Binding-site contacts:
Ligand atom C4 contacts residue TYR118 of chain 1.B at 3.8 Å (hydrophobic).
Ligand atom N2 contacts residue ASN104 of chain 1.B at 2.9 Å (h-bond).
Ligand atom C2 contacts residue ASN101 of chain 1.B at 4.5 Å.
Ligand atom C1 contacts residue TYR118 of chain 1.B at 4.2 Å (hydrophobic).
Ligand atom C1 contacts residue ASN101 of chain 1.B at 4.4 Å.
Ligand atom C5 contacts residue TYR118 of chain 1.B at 4.4 Å (hydrophobic).
Ligand atom O6 contacts residue TYR118 of chain 1.B at 4.0 Å.
Ligand atom C6 contacts residue TYR118 of chain 1.B at 4.3 Å (hydrophobic).
Ligand atom C3 contacts residue ASN104 of chain 1.B at 3.8 Å.
Ligand atom C8 contacts residue ASN101 of chain 1.B at 3.6 Å.
Ligand atom O6 contacts residue TYR118 of chain 1.B at 4.2 Å.
Ligand atom O7 contacts residue ASN104 of chain 1.B at 3.9 Å.
Ligand atom C8 contacts residue GLY102 of chain 1.B at 3.6 Å.
Ligand atom C2 contacts residue ASN104 of chain 1.B at 2.4 Å.
Ligand atom N2 contacts residue ASN101 of chain 1.B at 3.6 Å.
Ligand atom O5 contacts residue TYR118 of chain 1.B at 3.5 Å.
Ligand atom C4 contacts residue ASN104 of chain 1.B at 4.2 Å.
Ligand atom C7 contacts residue ASN101 of chain 1.B at 3.5 Å.
Ligand atom C7 contacts residue ASN104 of chain 1.B at 3.7 Å.
Ligand atom C5 contacts residue ASN104 of chain 1.B at 3.7 Å.
Ligand atom O5 contacts residue ASN104 of chain 1.B at 2.4 Å (h-bond).
Ligand atom O7 contacts residue ASN101 of chain 1.B at 4.0 Å.
Ligand atom C7 contacts residue GLY102 of chain 1.B at 4.4 Å.
Ligand atom C1 contacts residue ASN104 of chain 1.B at 1.4 Å.
Ligand atom C5 contacts residue TYR118 of chain 1.B at 4.5 Å (hydrophobic).
Ligand atom O4 contacts residue TYR118 of chain 1.B at 3.5 Å (h-bond).
Ligand atom C6 contacts residue TYR118 of chain 1.B at 3.5 Å (hydrophobic).

Sequence of chain 1.B:
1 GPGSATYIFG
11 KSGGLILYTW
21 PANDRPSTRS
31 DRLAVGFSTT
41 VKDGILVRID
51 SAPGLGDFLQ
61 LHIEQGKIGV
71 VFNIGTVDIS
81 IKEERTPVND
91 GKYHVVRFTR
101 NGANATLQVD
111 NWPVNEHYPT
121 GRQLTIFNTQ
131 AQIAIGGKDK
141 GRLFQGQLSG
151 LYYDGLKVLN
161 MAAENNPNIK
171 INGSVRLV

A protein and the small-molecule ligand that binds it are described below.
Small molecule (SMILES): CC(=O)N[C@H]1[C@H](O[C@H]2[C@H](O)[C@@H](NC(C)=O)CO[C@@H]2CO[C@@H]2O[C@H](CO)[C@@H](O)[C@H](O)[C@@H]2O)O[C@H](CO)[C@@H](O)[C@@H]1O